Sequence of chain 1.A:
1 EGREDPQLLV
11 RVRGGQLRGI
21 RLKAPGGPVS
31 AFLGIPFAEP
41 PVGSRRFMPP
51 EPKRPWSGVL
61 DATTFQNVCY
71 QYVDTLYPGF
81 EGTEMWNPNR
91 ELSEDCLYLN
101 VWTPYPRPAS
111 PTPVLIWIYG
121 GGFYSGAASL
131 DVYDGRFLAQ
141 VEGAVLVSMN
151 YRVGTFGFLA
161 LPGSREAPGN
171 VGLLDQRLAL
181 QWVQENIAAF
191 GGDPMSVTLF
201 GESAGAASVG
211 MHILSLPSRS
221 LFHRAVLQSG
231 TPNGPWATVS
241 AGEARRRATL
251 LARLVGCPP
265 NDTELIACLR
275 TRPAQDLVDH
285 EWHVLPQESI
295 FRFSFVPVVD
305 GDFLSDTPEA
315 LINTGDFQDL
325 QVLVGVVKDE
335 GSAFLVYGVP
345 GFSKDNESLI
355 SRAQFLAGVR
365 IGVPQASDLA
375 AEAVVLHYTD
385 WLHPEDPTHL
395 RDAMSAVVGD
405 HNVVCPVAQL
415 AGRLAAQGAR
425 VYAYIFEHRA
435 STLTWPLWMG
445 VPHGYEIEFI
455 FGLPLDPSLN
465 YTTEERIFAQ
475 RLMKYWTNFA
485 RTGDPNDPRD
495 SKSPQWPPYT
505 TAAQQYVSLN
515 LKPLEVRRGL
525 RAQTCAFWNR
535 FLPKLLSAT

This protein binds this small molecule.
Small molecule (SMILES): CC(=O)N[C@@H]1[C@@H](O)[C@H](O)[C@@H](CO)O[C@H]1O

Binding-site contacts:
Ligand atom O7 contacts residue ASN350 of chain 1.A at 3.6 Å.
Ligand atom C8 contacts residue LEU353 of chain 1.A at 3.9 Å (hydrophobic).
Ligand atom C5 contacts residue SER347 of chain 1.A at 4.1 Å.
Ligand atom C3 contacts residue GLY345 of chain 1.A at 4.0 Å.
Ligand atom C2 contacts residue GLY345 of chain 1.A at 4.5 Å.
Ligand atom O5 contacts residue SER347 of chain 1.A at 3.9 Å.
Ligand atom O5 contacts residue ASN350 of chain 1.A at 2.4 Å (h-bond).
Ligand atom O6 contacts residue SER347 of chain 1.A at 4.3 Å.
Ligand atom C5 contacts residue ASN350 of chain 1.A at 3.7 Å.
Ligand atom N2 contacts residue ASN350 of chain 1.A at 3.0 Å (h-bond).
Ligand atom C1 contacts residue SER347 of chain 1.A at 4.1 Å.
Ligand atom C7 contacts residue ASN350 of chain 1.A at 3.5 Å.
Ligand atom C3 contacts residue ASN350 of chain 1.A at 3.9 Å.
Ligand atom C1 contacts residue ASN350 of chain 1.A at 1.4 Å.
Ligand atom C4 contacts residue ASN350 of chain 1.A at 4.3 Å.
Ligand atom N2 contacts residue GLY345 of chain 1.A at 4.3 Å.
Ligand atom C2 contacts residue ASN350 of chain 1.A at 2.5 Å.